Binding-site contacts:
Ligand atom C7 contacts residue ASN1130 of chain 1.A at 3.3 Å.
Ligand atom N2 contacts residue ASN1130 of chain 1.A at 3.0 Å (h-bond).
Ligand atom C5 contacts residue ASN1130 of chain 1.A at 3.6 Å.
Ligand atom O5 contacts residue ASN1130 of chain 1.A at 2.3 Å (h-bond).
Ligand atom C4 contacts residue ASN1130 of chain 1.A at 4.2 Å.
Ligand atom C2 contacts residue ASN1130 of chain 1.A at 2.5 Å.
Ligand atom C3 contacts residue ASN1130 of chain 1.A at 3.8 Å.
Ligand atom O7 contacts residue ASN1130 of chain 1.A at 3.3 Å (h-bond).
Ligand atom C1 contacts residue ASN1130 of chain 1.A at 1.4 Å.

A small-molecule ligand and the protein it binds are described below.
Small molecule (SMILES): CC(=O)N[C@H]1[C@H](O[C@H]2[C@H](O)[C@@H](NC(C)=O)CO[C@@H]2CO)O[C@H](CO)[C@@H](O)[C@@H]1O

Sequence of chain 1.A:
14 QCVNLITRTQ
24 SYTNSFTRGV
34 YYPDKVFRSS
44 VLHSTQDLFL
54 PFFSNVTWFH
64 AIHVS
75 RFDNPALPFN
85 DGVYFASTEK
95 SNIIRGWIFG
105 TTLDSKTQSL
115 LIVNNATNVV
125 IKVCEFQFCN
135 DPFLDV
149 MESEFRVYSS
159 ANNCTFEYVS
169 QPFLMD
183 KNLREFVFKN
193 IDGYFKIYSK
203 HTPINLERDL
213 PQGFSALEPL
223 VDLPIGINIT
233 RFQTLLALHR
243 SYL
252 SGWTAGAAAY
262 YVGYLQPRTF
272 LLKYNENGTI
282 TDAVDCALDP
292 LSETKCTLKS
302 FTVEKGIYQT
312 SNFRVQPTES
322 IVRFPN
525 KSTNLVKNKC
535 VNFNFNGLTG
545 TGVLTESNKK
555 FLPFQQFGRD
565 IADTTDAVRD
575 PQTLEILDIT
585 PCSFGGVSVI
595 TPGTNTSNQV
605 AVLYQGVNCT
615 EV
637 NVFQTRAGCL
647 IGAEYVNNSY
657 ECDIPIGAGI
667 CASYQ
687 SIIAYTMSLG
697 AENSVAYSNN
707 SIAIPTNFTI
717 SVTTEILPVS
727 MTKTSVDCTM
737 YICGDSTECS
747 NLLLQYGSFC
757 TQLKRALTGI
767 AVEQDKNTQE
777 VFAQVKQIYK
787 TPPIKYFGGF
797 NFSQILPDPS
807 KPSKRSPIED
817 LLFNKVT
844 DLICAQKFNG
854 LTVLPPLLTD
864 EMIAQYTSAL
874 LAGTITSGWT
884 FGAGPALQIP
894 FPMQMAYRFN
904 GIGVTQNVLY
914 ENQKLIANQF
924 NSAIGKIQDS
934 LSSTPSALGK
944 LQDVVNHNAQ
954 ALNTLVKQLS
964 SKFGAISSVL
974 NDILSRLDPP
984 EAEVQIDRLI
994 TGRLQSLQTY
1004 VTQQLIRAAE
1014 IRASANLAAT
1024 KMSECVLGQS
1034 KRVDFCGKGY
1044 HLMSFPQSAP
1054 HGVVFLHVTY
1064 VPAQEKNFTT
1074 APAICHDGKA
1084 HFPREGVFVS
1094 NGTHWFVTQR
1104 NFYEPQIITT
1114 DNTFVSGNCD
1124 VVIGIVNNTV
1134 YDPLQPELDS